Sequence of chain 1.A:
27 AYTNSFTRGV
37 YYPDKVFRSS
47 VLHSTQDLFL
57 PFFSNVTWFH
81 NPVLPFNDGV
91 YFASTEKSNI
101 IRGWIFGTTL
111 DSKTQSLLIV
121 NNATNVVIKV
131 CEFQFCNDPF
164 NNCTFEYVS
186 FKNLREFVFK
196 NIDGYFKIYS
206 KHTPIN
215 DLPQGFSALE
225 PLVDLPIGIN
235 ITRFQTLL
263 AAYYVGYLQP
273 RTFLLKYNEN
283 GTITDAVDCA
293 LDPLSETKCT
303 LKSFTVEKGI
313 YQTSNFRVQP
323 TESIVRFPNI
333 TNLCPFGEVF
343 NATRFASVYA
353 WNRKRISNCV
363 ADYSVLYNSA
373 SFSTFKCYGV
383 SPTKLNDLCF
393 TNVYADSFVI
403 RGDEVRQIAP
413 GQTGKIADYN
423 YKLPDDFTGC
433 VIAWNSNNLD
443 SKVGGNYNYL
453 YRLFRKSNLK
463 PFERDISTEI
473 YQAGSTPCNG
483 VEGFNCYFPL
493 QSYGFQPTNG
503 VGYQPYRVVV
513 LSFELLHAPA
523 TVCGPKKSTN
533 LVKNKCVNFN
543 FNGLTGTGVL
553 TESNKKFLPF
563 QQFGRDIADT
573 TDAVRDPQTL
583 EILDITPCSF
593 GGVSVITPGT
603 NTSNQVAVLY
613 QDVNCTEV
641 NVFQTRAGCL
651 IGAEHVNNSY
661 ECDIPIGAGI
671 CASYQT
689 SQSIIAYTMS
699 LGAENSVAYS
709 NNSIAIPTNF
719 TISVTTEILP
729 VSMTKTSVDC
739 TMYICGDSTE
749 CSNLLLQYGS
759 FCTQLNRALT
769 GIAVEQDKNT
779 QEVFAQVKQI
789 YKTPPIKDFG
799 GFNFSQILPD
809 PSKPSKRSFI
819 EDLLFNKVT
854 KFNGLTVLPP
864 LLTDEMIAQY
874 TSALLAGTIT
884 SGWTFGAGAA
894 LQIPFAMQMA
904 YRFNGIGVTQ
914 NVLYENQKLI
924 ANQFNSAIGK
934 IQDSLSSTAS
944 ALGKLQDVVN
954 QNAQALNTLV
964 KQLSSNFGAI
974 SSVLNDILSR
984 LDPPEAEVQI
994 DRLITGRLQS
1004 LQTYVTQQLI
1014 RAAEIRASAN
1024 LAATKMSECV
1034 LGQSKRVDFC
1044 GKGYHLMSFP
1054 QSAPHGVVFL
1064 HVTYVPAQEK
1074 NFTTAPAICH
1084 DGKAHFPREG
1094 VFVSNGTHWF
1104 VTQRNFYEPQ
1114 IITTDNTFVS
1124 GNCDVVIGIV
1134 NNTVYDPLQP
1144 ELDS

Binding-site contacts:
Ligand atom N2 contacts residue ASN61 of chain 1.A at 3.0 Å (h-bond).
Ligand atom O7 contacts residue SER60 of chain 1.A at 3.9 Å.
Ligand atom O7 contacts residue ASN61 of chain 1.A at 3.4 Å (h-bond).
Ligand atom C3 contacts residue ASN61 of chain 1.A at 3.8 Å.
Ligand atom C7 contacts residue ASN61 of chain 1.A at 3.2 Å.
Ligand atom C7 contacts residue PHE59 of chain 1.A at 4.4 Å (hydrophobic).
Ligand atom C4 contacts residue ASN61 of chain 1.A at 4.2 Å.
Ligand atom C8 contacts residue ASN61 of chain 1.A at 4.0 Å.
Ligand atom C1 contacts residue ASN61 of chain 1.A at 1.4 Å.
Ligand atom C5 contacts residue ASN61 of chain 1.A at 3.7 Å.
Ligand atom C2 contacts residue ASN61 of chain 1.A at 2.5 Å.
Ligand atom O7 contacts residue PHE59 of chain 1.A at 3.4 Å (h-bond).
Ligand atom O5 contacts residue ASN61 of chain 1.A at 2.4 Å (h-bond).

The protein below binds the small molecule below.
Small molecule (SMILES): CC(=O)N[C@@H]1[C@@H](O)[C@H](O)[C@@H](CO)O[C@H]1O